Sequence of chain 1.D:
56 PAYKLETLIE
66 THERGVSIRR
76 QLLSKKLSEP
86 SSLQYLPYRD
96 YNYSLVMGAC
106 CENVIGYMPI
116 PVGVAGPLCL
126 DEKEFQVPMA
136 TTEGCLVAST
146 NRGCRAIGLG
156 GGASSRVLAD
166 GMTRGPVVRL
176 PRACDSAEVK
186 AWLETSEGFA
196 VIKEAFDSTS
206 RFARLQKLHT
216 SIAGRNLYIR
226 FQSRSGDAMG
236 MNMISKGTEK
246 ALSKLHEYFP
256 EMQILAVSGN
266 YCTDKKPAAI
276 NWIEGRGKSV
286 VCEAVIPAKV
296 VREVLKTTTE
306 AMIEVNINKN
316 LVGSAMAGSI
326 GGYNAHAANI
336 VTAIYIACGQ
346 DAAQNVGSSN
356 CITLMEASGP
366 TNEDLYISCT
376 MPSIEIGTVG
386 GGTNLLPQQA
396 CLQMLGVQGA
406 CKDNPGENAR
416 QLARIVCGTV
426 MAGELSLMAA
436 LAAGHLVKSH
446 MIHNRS

Sequence of chain 1.C:
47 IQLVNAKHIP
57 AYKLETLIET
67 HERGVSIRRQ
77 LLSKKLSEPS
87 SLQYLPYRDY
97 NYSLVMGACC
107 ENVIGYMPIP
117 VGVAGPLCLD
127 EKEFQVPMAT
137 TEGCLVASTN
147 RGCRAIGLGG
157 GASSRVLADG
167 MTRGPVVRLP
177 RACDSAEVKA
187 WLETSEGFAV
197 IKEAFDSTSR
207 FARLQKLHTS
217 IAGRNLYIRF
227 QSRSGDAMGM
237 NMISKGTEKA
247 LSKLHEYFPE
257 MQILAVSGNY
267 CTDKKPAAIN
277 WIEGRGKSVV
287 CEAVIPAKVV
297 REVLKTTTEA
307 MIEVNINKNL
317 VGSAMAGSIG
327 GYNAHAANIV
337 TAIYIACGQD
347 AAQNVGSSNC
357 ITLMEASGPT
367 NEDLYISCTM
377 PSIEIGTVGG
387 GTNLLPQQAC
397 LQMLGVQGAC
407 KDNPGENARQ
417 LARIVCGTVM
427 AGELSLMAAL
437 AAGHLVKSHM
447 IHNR

This small molecule binds to this protein.
Small molecule (SMILES): CC(O)(CC(=O)O)CC(=O)O

Binding-site contacts:
Ligand atom O4 contacts residue SER263 of chain 1.C at 2.5 Å (h-bond).
Ligand atom C5 contacts residue LYS314 of chain 1.D at 3.4 Å.
Ligand atom O1 contacts residue ASN334 of chain 1.D at 2.9 Å (h-bond).
Ligand atom C2 contacts residue NAP1 of chain 1.L at 3.9 Å.
Ligand atom C1 contacts residue NAP1 of chain 1.L at 3.0 Å.
Ligand atom O7 contacts residue ARG169 of chain 1.C at 3.1 Å (salt-bridge).
Ligand atom C1 contacts residue ASN334 of chain 1.D at 3.6 Å.
Ligand atom O4 contacts residue LYS314 of chain 1.D at 3.5 Å (salt-bridge).
Ligand atom C4 contacts residue ASP269 of chain 1.C at 4.0 Å.
Ligand atom O2 contacts residue GLU138 of chain 1.D at 3.4 Å (salt-bridge).
Ligand atom O3 contacts residue LYS271 of chain 1.C at 3.9 Å.
Ligand atom O7 contacts residue NAP1 of chain 1.L at 3.4 Å.
Ligand atom O3 contacts residue LEU432 of chain 1.D at 3.7 Å.
Ligand atom C1 contacts residue COA1 of chain 1.N at 3.3 Å.
Ligand atom O7 contacts residue ASP269 of chain 1.C at 2.8 Å (salt-bridge).
Ligand atom C3 contacts residue ASP269 of chain 1.C at 3.6 Å.
Ligand atom O2 contacts residue NAP1 of chain 1.L at 2.8 Å.
Ligand atom O3 contacts residue SER263 of chain 1.C at 3.5 Å (h-bond).
Ligand atom C6 contacts residue LEU432 of chain 1.D at 3.9 Å (hydrophobic).
Ligand atom C5 contacts residue ALA330 of chain 1.D at 3.6 Å (hydrophobic).
Ligand atom C5 contacts residue LYS271 of chain 1.C at 3.4 Å.
Ligand atom O3 contacts residue LYS314 of chain 1.D at 2.6 Å (salt-bridge).
Ligand atom C1 contacts residue GLU138 of chain 1.D at 3.4 Å.
Ligand atom C6 contacts residue LEU441 of chain 1.D at 4.0 Å (hydrophobic).
Ligand atom C4 contacts residue LYS271 of chain 1.C at 3.8 Å.
Ligand atom C2 contacts residue ASP269 of chain 1.C at 3.5 Å.
Ligand atom O4 contacts residue ARG169 of chain 1.C at 3.3 Å (salt-bridge).
Ligand atom O2 contacts residue COA1 of chain 1.N at 3.3 Å.
Ligand atom O1 contacts residue NAP1 of chain 1.L at 3.2 Å.
Ligand atom C2 contacts residue ASN334 of chain 1.D at 3.7 Å.
Ligand atom C1 contacts residue ASP269 of chain 1.C at 3.9 Å.
Ligand atom O4 contacts residue LYS271 of chain 1.C at 3.3 Å (salt-bridge).
Ligand atom O4 contacts residue ASN265 of chain 1.C at 3.9 Å.
Ligand atom O3 contacts residue ALA330 of chain 1.D at 3.6 Å.
Ligand atom C5 contacts residue SER263 of chain 1.C at 3.3 Å.
Ligand atom O1 contacts residue GLU138 of chain 1.D at 2.6 Å (salt-bridge).
Ligand atom C4 contacts residue ALA330 of chain 1.D at 3.3 Å (hydrophobic).
Ligand atom C1 contacts residue LYS270 of chain 1.C at 3.9 Å.
Ligand atom O1 contacts residue LYS270 of chain 1.C at 2.8 Å (salt-bridge).
Ligand atom O1 contacts residue COA1 of chain 1.N at 3.5 Å.